Sequence of chain 1.F:
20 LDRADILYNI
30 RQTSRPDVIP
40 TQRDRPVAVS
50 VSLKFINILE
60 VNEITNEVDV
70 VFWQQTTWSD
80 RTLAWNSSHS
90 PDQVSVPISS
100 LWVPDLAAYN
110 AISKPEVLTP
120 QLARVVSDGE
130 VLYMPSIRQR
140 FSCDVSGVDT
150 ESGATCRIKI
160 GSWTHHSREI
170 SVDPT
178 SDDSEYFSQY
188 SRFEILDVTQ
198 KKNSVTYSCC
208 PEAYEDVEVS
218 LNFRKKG

The small molecule below binds the protein below.
Small molecule (SMILES): OC1(c2ccc(Cl)cc2)CCNCC1

Binding-site contacts:
Ligand atom C5 contacts residue TRP162 of chain 1.F at 4.3 Å (hydrophobic).
Ligand atom C7 contacts residue CYS207 of chain 1.F at 4.2 Å (hydrophobic).
Ligand atom C7 contacts residue TRP162 of chain 1.F at 3.9 Å (hydrophobic).
Ligand atom C10 contacts residue TYR211 of chain 1.F at 3.5 Å (hydrophobic).
Ligand atom CL1 contacts residue ARG123 of chain 1.G at 3.5 Å.
Ligand atom C9 contacts residue TRP72 of chain 1.G at 4.0 Å (hydrophobic).
Ligand atom C5 contacts residue ARG123 of chain 1.G at 4.5 Å.
Ligand atom C10 contacts residue TYR204 of chain 1.F at 3.9 Å (hydrophobic).
Ligand atom O1 contacts residue CYS207 of chain 1.F at 4.3 Å.
Ligand atom C2 contacts residue TRP162 of chain 1.F at 3.2 Å (hydrophobic).
Ligand atom CL1 contacts residue LEU131 of chain 1.G at 2.9 Å.
Ligand atom C6 contacts residue TRP162 of chain 1.F at 4.4 Å (hydrophobic).
Ligand atom CL1 contacts residue LEU121 of chain 1.G at 4.1 Å.
Ligand atom C11 contacts residue TYR204 of chain 1.F at 4.5 Å (hydrophobic).
Ligand atom O1 contacts residue MET133 of chain 1.G at 4.1 Å.
Ligand atom C9 contacts residue TRP162 of chain 1.F at 3.6 Å (hydrophobic).
Ligand atom CL1 contacts residue TYR132 of chain 1.G at 4.2 Å.
Ligand atom O1 contacts residue CYS206 of chain 1.F at 3.4 Å (h-bond).
Ligand atom C4 contacts residue TRP162 of chain 1.F at 3.6 Å (hydrophobic).
Ligand atom C11 contacts residue TRP162 of chain 1.F at 3.4 Å (hydrophobic).
Ligand atom C1 contacts residue TRP162 of chain 1.F at 3.6 Å (hydrophobic).
Ligand atom C4 contacts residue THR163 of chain 1.F at 4.0 Å.
Ligand atom C7 contacts residue TYR211 of chain 1.F at 3.9 Å (hydrophobic).
Ligand atom C10 contacts residue TRP162 of chain 1.F at 3.6 Å (hydrophobic).
Ligand atom C5 contacts residue MET133 of chain 1.G at 4.3 Å (hydrophobic).
Ligand atom C6 contacts residue ARG123 of chain 1.G at 4.2 Å.
Ligand atom CL1 contacts residue ALA122 of chain 1.G at 4.0 Å.
Ligand atom C9 contacts residue TYR204 of chain 1.F at 4.3 Å (hydrophobic).
Ligand atom C5 contacts residue LEU131 of chain 1.G at 4.3 Å (hydrophobic).
Ligand atom C8 contacts residue TRP162 of chain 1.F at 3.6 Å (hydrophobic).
Ligand atom C10 contacts residue SER161 of chain 1.F at 4.2 Å.
Ligand atom C11 contacts residue TYR211 of chain 1.F at 3.4 Å (hydrophobic).
Ligand atom C6 contacts residue LEU131 of chain 1.G at 3.9 Å (hydrophobic).
Ligand atom C3 contacts residue MET133 of chain 1.G at 4.0 Å (hydrophobic).
Ligand atom C3 contacts residue TRP162 of chain 1.F at 3.2 Å (hydrophobic).
Ligand atom C4 contacts residue MET133 of chain 1.G at 3.7 Å (hydrophobic).
Ligand atom CL1 contacts residue MET133 of chain 1.G at 4.1 Å.
Ligand atom N1 contacts residue TYR204 of chain 1.F at 3.1 Å.
Ligand atom CL1 contacts residue THR163 of chain 1.F at 4.0 Å.
Ligand atom C5 contacts residue THR163 of chain 1.F at 4.1 Å.

Sequence of chain 1.G:
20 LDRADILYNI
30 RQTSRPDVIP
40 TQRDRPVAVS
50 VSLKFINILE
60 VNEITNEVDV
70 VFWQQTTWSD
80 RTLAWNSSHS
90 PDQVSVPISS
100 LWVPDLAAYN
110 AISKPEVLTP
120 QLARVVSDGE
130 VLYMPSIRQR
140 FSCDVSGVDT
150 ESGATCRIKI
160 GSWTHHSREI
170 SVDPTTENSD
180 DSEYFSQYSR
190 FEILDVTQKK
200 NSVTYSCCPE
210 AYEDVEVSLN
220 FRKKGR